Sequence of chain 1.B:
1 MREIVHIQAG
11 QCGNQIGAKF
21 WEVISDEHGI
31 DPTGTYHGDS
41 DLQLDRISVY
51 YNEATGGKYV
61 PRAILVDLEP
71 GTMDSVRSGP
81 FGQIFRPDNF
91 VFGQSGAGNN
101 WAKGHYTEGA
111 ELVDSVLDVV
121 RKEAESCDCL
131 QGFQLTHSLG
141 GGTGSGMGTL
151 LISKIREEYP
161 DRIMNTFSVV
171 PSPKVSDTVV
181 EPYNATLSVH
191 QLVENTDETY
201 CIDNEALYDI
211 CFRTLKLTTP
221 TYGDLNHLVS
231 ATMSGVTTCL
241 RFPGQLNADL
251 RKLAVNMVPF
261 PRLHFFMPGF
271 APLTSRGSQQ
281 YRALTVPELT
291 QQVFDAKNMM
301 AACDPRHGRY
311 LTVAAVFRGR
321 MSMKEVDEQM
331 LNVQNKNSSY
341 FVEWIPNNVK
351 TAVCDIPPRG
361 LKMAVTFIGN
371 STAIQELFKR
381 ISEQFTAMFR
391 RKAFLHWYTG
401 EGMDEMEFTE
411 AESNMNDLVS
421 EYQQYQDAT

The protein below binds the small molecule below.
Small molecule (SMILES): Nc1nc2c(ncn2[C@@H]2O[C@H](CO[P](=O)(O)C[P](=O)(O)OP(=O)(O)O)[C@@H](O)[C@H]2O)c(=O)[nH]1

Binding-site contacts:
Ligand atom N2 contacts residue ASN204 of chain 1.B at 3.0 Å (h-bond).
Ligand atom PG contacts residue GLY96 of chain 1.B at 3.4 Å.
Ligand atom C2 contacts residue TYR222 of chain 1.B at 3.5 Å (hydrophobic).
Ligand atom C6 contacts residue TYR222 of chain 1.B at 3.5 Å (hydrophobic).
Ligand atom O2G contacts residue GLY98 of chain 1.B at 2.7 Å (h-bond).
Ligand atom O3G contacts residue GLY96 of chain 1.B at 3.2 Å (h-bond).
Ligand atom O2B contacts residue GLN11 of chain 1.B at 3.1 Å (h-bond).
Ligand atom PG contacts residue MG1 of chain 1.H at 3.3 Å.
Ligand atom N3 contacts residue CYS12 of chain 1.B at 3.3 Å (h-bond).
Ligand atom O6 contacts residue ASN226 of chain 1.B at 3.0 Å (h-bond).
Ligand atom C2 contacts residue ASN226 of chain 1.B at 3.5 Å.
Ligand atom O1G contacts residue THR143 of chain 1.B at 2.6 Å (h-bond).
Ligand atom C4 contacts residue CYS12 of chain 1.B at 3.5 Å (hydrophobic).
Ligand atom N3 contacts residue ASN204 of chain 1.B at 3.4 Å (h-bond).
Ligand atom N1 contacts residue TYR222 of chain 1.B at 3.4 Å.
Ligand atom O1A contacts residue CYS12 of chain 1.B at 2.9 Å (h-bond).
Ligand atom O3B contacts residue THR143 of chain 1.B at 3.1 Å (h-bond).
Ligand atom O2B contacts residue MG1 of chain 1.H at 2.4 Å.
Ligand atom PG contacts residue THR143 of chain 1.B at 3.3 Å.
Ligand atom O2G contacts residue ASN99 of chain 1.B at 2.8 Å (h-bond).
Ligand atom O1G contacts residue GLY96 of chain 1.B at 2.7 Å (h-bond).
Ligand atom N2 contacts residue ASN226 of chain 1.B at 3.4 Å (h-bond).
Ligand atom C4 contacts residue TYR222 of chain 1.B at 3.6 Å (hydrophobic).
Ligand atom O6 contacts residue GLN15 of chain 1.B at 3.0 Å (h-bond).
Ligand atom O1G contacts residue GLY98 of chain 1.B at 2.7 Å (h-bond).
Ligand atom O2' contacts residue TYR222 of chain 1.B at 3.0 Å (h-bond).
Ligand atom PG contacts residue GLY98 of chain 1.B at 3.1 Å.
Ligand atom O2' contacts residue ASP177 of chain 1.B at 3.2 Å (salt-bridge).
Ligand atom C2 contacts residue CYS12 of chain 1.B at 3.5 Å (hydrophobic).
Ligand atom O1B contacts residue GLY10 of chain 1.B at 3.5 Å.
Ligand atom C4' contacts residue SER138 of chain 1.B at 3.0 Å.
Ligand atom O4' contacts residue SER138 of chain 1.B at 3.4 Å (h-bond).
Ligand atom O6 contacts residue TYR222 of chain 1.B at 3.6 Å.
Ligand atom O1B contacts residue GLY144 of chain 1.B at 2.8 Å (h-bond).
Ligand atom N1 contacts residue ASN226 of chain 1.B at 2.8 Å (h-bond).
Ligand atom C5' contacts residue SER138 of chain 1.B at 3.1 Å.
Ligand atom O1A contacts residue GLN11 of chain 1.B at 3.6 Å (h-bond).
Ligand atom O3B contacts residue GLY142 of chain 1.B at 3.5 Å (h-bond).
Ligand atom O3G contacts residue MG1 of chain 1.H at 1.9 Å.
Ligand atom O3G contacts residue THR143 of chain 1.B at 3.3 Å (h-bond).